A protein and the small-molecule ligand that binds it are described below.
Small molecule (SMILES): CC(=O)N[C@@H]1[C@@H](O)[C@H](O)[C@@H](CO)O[C@H]1O

Binding-site contacts:
Ligand atom C5 contacts residue ASN292 of chain 1.F at 3.6 Å.
Ligand atom O7 contacts residue ASN292 of chain 1.F at 3.9 Å.
Ligand atom C6 contacts residue THR294 of chain 1.F at 3.9 Å.
Ligand atom C7 contacts residue ASN292 of chain 1.F at 3.7 Å.
Ligand atom N2 contacts residue ASN292 of chain 1.F at 3.0 Å (h-bond).
Ligand atom C2 contacts residue ASN292 of chain 1.F at 2.5 Å.
Ligand atom C4 contacts residue ASN292 of chain 1.F at 4.2 Å.
Ligand atom C3 contacts residue ASN292 of chain 1.F at 3.8 Å.
Ligand atom C1 contacts residue THR294 of chain 1.F at 3.6 Å.
Ligand atom O5 contacts residue THR294 of chain 1.F at 3.3 Å (h-bond).
Ligand atom C5 contacts residue THR294 of chain 1.F at 3.4 Å.
Ligand atom O5 contacts residue ASN292 of chain 1.F at 2.3 Å (h-bond).
Ligand atom O5 contacts residue ASP295 of chain 1.F at 3.7 Å.
Ligand atom C6 contacts residue ASP295 of chain 1.F at 4.4 Å.
Ligand atom C1 contacts residue ASP295 of chain 1.F at 4.5 Å.
Ligand atom O6 contacts residue ASP295 of chain 1.F at 3.6 Å (salt-bridge).
Ligand atom C1 contacts residue ASN292 of chain 1.F at 1.4 Å.

Sequence of chain 1.F:
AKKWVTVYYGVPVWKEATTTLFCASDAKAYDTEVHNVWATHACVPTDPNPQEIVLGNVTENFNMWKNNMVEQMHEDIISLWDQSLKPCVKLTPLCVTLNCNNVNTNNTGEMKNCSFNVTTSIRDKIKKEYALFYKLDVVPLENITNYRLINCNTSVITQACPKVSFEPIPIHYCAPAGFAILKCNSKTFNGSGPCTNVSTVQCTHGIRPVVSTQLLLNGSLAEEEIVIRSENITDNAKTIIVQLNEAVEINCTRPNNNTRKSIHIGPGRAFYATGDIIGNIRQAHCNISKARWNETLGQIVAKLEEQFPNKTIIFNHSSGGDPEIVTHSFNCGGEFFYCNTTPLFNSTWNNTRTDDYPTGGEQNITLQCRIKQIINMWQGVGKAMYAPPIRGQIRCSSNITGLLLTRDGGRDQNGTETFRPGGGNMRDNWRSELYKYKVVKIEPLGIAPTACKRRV